This small molecule binds to this protein.
Small molecule (SMILES): N#C[Fe](=C=O)C#N

Sequence of chain 1.D:
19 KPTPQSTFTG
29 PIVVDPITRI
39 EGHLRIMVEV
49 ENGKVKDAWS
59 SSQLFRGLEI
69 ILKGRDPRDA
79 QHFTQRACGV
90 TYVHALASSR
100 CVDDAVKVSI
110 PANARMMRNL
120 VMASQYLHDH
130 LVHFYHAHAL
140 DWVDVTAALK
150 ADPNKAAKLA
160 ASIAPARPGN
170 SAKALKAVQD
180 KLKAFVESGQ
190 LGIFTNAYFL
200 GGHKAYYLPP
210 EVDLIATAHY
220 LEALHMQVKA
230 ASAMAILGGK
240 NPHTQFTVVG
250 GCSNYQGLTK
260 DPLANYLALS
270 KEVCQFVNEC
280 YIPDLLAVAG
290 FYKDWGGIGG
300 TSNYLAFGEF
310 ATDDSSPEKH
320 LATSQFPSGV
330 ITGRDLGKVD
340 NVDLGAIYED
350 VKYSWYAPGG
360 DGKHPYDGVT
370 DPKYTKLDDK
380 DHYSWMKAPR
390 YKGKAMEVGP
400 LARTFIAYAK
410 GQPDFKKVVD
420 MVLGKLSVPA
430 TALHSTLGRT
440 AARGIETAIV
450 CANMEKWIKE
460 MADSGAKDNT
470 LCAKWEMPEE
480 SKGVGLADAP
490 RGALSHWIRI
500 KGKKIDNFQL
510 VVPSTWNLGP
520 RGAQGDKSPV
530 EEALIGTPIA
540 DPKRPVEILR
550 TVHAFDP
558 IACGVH

Binding-site contacts:
Ligand atom N2 contacts residue PRO489 of chain 1.D at 3.3 Å (h-bond).
Ligand atom N2 contacts residue CSX89 of chain 1.D at 3.5 Å.
Ligand atom N1 contacts residue CYS560 of chain 1.D at 3.5 Å.
Ligand atom N1 contacts residue SER513 of chain 1.D at 2.8 Å (h-bond).
Ligand atom N1 contacts residue ARG490 of chain 1.D at 3.7 Å.
Ligand atom FE contacts residue NI1 of chain 1.BA at 2.6 Å.
Ligand atom C3 contacts residue CSX89 of chain 1.D at 3.0 Å.
Ligand atom C3 contacts residue VAL92 of chain 1.D at 3.8 Å (hydrophobic).
Ligand atom O3 contacts residue ALA488 of chain 1.D at 3.8 Å.
Ligand atom C1 contacts residue ARG490 of chain 1.D at 3.6 Å.
Ligand atom O3 contacts residue VAL92 of chain 1.D at 3.6 Å.
Ligand atom N1 contacts residue PRO512 of chain 1.D at 3.5 Å.
Ligand atom C2 contacts residue CSS557 of chain 1.D at 3.3 Å.
Ligand atom C3 contacts residue CYS560 of chain 1.D at 3.0 Å (hydrophobic).
Ligand atom C1 contacts residue PRO512 of chain 1.D at 3.7 Å (hydrophobic).
Ligand atom N2 contacts residue ARG490 of chain 1.D at 2.9 Å (salt-bridge).
Ligand atom C3 contacts residue HIS93 of chain 1.D at 3.5 Å.
Ligand atom C1 contacts residue CSS557 of chain 1.D at 3.5 Å.
Ligand atom N1 contacts residue CSS557 of chain 1.D at 3.9 Å.
Ligand atom N2 contacts residue ALA488 of chain 1.D at 3.4 Å.
Ligand atom O3 contacts residue PRO512 of chain 1.D at 3.4 Å.
Ligand atom C2 contacts residue ARG490 of chain 1.D at 3.5 Å.
Ligand atom C2 contacts residue CSX89 of chain 1.D at 3.1 Å.
Ligand atom C2 contacts residue ALA488 of chain 1.D at 3.8 Å (hydrophobic).
Ligand atom O3 contacts residue VAL511 of chain 1.D at 3.4 Å.
Ligand atom FE contacts residue CSS557 of chain 1.D at 2.8 Å.
Ligand atom N1 contacts residue VAL511 of chain 1.D at 3.8 Å.
Ligand atom FE contacts residue CSX89 of chain 1.D at 2.2 Å.
Ligand atom O3 contacts residue CSX89 of chain 1.D at 3.9 Å.
Ligand atom N2 contacts residue CSS557 of chain 1.D at 4.0 Å.
Ligand atom C1 contacts residue SER513 of chain 1.D at 3.7 Å.
Ligand atom O3 contacts residue CYS560 of chain 1.D at 3.8 Å.
Ligand atom C1 contacts residue CYS560 of chain 1.D at 3.0 Å (hydrophobic).
Ligand atom O3 contacts residue LEU493 of chain 1.D at 3.5 Å.
Ligand atom C3 contacts residue VAL511 of chain 1.D at 3.5 Å (hydrophobic).
Ligand atom FE contacts residue CYS560 of chain 1.D at 2.3 Å.
Ligand atom C1 contacts residue NI1 of chain 1.BA at 3.8 Å.
Ligand atom C1 contacts residue VAL511 of chain 1.D at 3.8 Å (hydrophobic).
Ligand atom C3 contacts residue PRO512 of chain 1.D at 3.7 Å (hydrophobic).
Ligand atom O3 contacts residue HIS93 of chain 1.D at 3.4 Å (h-bond).